Binding-site contacts:
Ligand atom O1P contacts residue TYR299 of chain 3.A at 2.5 Å (h-bond).
Ligand atom N7 contacts residue GLY301 of chain 3.A at 3.4 Å.
Ligand atom O3' contacts residue MET273 of chain 3.A at 3.6 Å (h-bond).
Ligand atom O3P contacts residue GLY216 of chain 3.A at 3.4 Å.
Ligand atom O6 contacts residue GLY337 of chain 3.A at 3.5 Å.
Ligand atom C5' contacts residue TYR299 of chain 3.A at 3.6 Å (hydrophobic).
Ligand atom O1P contacts residue SER217 of chain 3.A at 2.7 Å (h-bond).
Ligand atom C5 contacts residue Q671 of chain 3.C at 3.6 Å.
Ligand atom O6 contacts residue MET302 of chain 3.A at 3.2 Å (h-bond).
Ligand atom C2 contacts residue GLU336 of chain 3.A at 3.6 Å.
Ligand atom O5' contacts residue GLY216 of chain 3.A at 3.4 Å.
Ligand atom N3 contacts residue CYS219 of chain 3.A at 3.5 Å.
Ligand atom O2' contacts residue ASP252 of chain 3.A at 2.5 Å (salt-bridge).
Ligand atom O3P contacts residue GLY254 of chain 3.A at 3.0 Å (h-bond).
Ligand atom O6 contacts residue GLY303 of chain 3.A at 2.7 Å (h-bond).
Ligand atom C8 contacts residue ILE218 of chain 3.A at 3.6 Å (hydrophobic).
Ligand atom C3' contacts residue ASP252 of chain 3.A at 3.4 Å.
Ligand atom N7 contacts residue Q671 of chain 3.C at 3.7 Å.
Ligand atom N3 contacts residue Q671 of chain 3.C at 3.4 Å.
Ligand atom C8 contacts residue MET88 of chain 3.A at 3.5 Å (hydrophobic).
Ligand atom P contacts residue TYR299 of chain 3.A at 3.6 Å.
Ligand atom N7 contacts residue MET302 of chain 3.A at 2.9 Å (h-bond).
Ligand atom O5' contacts residue GLY253 of chain 3.A at 3.6 Å.
Ligand atom O6 contacts residue GLU336 of chain 3.A at 3.6 Å (salt-bridge).
Ligand atom C4' contacts residue ASP252 of chain 3.A at 3.5 Å.
Ligand atom O2P contacts residue SER276 of chain 3.A at 3.4 Å (h-bond).
Ligand atom C6 contacts residue GLY303 of chain 3.A at 3.6 Å.
Ligand atom O2P contacts residue GLY275 of chain 3.A at 2.9 Å (h-bond).
Ligand atom N1 contacts residue GLU336 of chain 3.A at 2.8 Å (salt-bridge).
Ligand atom O1P contacts residue SER276 of chain 3.A at 3.0 Å (h-bond).
Ligand atom O3P contacts residue SER217 of chain 3.A at 2.9 Å (h-bond).
Ligand atom C3' contacts residue SER86 of chain 3.A at 3.6 Å.
Ligand atom C6 contacts residue GLU336 of chain 3.A at 3.6 Å.
Ligand atom O3' contacts residue ASP252 of chain 3.A at 2.4 Å (salt-bridge).
Ligand atom C2 contacts residue Q671 of chain 3.C at 3.3 Å.
Ligand atom O6 contacts residue GLY301 of chain 3.A at 3.3 Å.
Ligand atom O3' contacts residue SER86 of chain 3.A at 2.9 Å (h-bond).
Ligand atom N1 contacts residue Q671 of chain 3.C at 3.6 Å.
Ligand atom C2 contacts residue CYS219 of chain 3.A at 3.0 Å (hydrophobic).
Ligand atom N7 contacts residue ILE218 of chain 3.A at 3.6 Å.

Sequence of chain 3.A:
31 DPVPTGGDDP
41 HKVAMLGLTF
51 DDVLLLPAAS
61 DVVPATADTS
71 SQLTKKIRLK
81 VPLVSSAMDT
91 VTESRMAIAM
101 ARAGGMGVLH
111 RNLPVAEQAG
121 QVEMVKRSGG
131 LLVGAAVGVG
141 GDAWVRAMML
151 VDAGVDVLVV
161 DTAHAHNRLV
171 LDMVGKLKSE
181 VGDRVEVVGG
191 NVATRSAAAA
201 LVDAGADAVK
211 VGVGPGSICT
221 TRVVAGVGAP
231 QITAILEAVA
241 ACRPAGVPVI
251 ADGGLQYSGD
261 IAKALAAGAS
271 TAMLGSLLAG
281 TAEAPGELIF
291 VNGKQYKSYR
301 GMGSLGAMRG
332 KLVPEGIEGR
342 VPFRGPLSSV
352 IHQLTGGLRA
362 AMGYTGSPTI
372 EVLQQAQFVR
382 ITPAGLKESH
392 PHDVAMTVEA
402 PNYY

This small molecule binds to this protein.
Small molecule (SMILES): O=c1[nH]cnc2c1ncn2[C@@H]1O[C@H](COP(=O)(O)O)[C@@H](O)[C@H]1O